Sequence of chain 1.A:
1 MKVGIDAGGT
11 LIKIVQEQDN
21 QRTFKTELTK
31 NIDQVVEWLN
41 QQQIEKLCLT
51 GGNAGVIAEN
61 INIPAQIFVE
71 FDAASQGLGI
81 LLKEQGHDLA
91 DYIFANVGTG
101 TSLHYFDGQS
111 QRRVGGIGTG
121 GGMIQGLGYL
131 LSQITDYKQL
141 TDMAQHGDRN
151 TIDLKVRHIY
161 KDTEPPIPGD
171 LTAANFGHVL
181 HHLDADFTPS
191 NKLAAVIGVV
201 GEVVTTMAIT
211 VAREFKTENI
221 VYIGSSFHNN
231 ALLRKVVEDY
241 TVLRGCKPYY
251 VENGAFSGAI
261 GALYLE

This protein binds this small molecule.
Small molecule (SMILES): CC(C)(C)[C@@H](O)C(=O)NCCC(=O)NCc1ccc2c(c1)OCO2

Sequence of chain 1.B:
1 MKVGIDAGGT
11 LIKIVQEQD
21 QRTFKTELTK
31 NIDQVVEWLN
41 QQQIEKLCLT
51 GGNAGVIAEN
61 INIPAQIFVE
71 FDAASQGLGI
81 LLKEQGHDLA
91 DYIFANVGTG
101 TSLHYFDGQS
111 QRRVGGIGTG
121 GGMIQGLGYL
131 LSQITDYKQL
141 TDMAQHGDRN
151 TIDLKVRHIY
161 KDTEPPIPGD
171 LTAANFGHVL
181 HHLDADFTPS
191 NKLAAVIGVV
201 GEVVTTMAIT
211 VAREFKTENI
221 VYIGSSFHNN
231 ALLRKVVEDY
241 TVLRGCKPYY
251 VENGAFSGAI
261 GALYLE

Binding-site contacts:
Ligand atom O23 contacts residue THR101 of chain 1.A at 3.5 Å (h-bond).
Ligand atom C13 contacts residue TYR240 of chain 1.B at 3.8 Å (hydrophobic).
Ligand atom C09 contacts residue ARG113 of chain 1.A at 3.8 Å.
Ligand atom C16 contacts residue GLU202 of chain 1.B at 3.6 Å.
Ligand atom C10 contacts residue GLY116 of chain 1.A at 3.8 Å.
Ligand atom C19 contacts residue THR172 of chain 1.B at 3.8 Å.
Ligand atom C15 contacts residue GLU202 of chain 1.B at 3.6 Å.
Ligand atom C04 contacts residue PHE71 of chain 1.A at 3.6 Å (hydrophobic).
Ligand atom C02 contacts residue GLU70 of chain 1.A at 3.7 Å.
Ligand atom O24 contacts residue ATP1 of chain 1.E at 3.0 Å (h-bond).
Ligand atom O22 contacts residue ARG113 of chain 1.A at 3.0 Å (salt-bridge).
Ligand atom C10 contacts residue ARG113 of chain 1.A at 3.8 Å.
Ligand atom C17 contacts residue THR172 of chain 1.B at 3.7 Å.
Ligand atom O18 contacts residue THR172 of chain 1.B at 3.2 Å (h-bond).
Ligand atom O22 contacts residue GLY116 of chain 1.A at 3.3 Å.
Ligand atom C05 contacts residue ATP1 of chain 1.E at 3.7 Å.
Ligand atom C12 contacts residue GLY116 of chain 1.A at 3.5 Å.
Ligand atom C09 contacts residue THR172 of chain 1.B at 3.3 Å.
Ligand atom N07 contacts residue ALA173 of chain 1.B at 3.2 Å (h-bond).
Ligand atom C19 contacts residue GLU202 of chain 1.B at 3.5 Å.
Ligand atom O24 contacts residue GLY100 of chain 1.A at 3.2 Å.
Ligand atom O20 contacts residue TYR240 of chain 1.B at 3.2 Å.
Ligand atom C14 contacts residue TYR240 of chain 1.B at 3.5 Å (hydrophobic).
Ligand atom C08 contacts residue ILE117 of chain 1.A at 3.3 Å (hydrophobic).
Ligand atom O20 contacts residue GLU202 of chain 1.B at 3.5 Å.
Ligand atom C15 contacts residue TYR240 of chain 1.B at 3.4 Å (hydrophobic).
Ligand atom N11 contacts residue THR172 of chain 1.B at 2.9 Å (h-bond).
Ligand atom C25 contacts residue VAL156 of chain 1.B at 3.7 Å (hydrophobic).
Ligand atom C21 contacts residue THR172 of chain 1.B at 3.4 Å.
Ligand atom C02 contacts residue ATP1 of chain 1.E at 3.5 Å.
Ligand atom C08 contacts residue THR101 of chain 1.A at 3.7 Å.
Ligand atom C16 contacts residue TYR240 of chain 1.B at 3.3 Å (hydrophobic).
Ligand atom C17 contacts residue TYR240 of chain 1.B at 3.7 Å (hydrophobic).
Ligand atom O18 contacts residue LEU171 of chain 1.B at 3.7 Å.
Ligand atom O23 contacts residue SER102 of chain 1.A at 3.4 Å.
Ligand atom C08 contacts residue ALA173 of chain 1.B at 3.4 Å (hydrophobic).
Ligand atom C10 contacts residue THR172 of chain 1.B at 3.5 Å.
Ligand atom O22 contacts residue ILE117 of chain 1.A at 3.7 Å.
Ligand atom O23 contacts residue ARG113 of chain 1.A at 2.9 Å (salt-bridge).
Ligand atom C14 contacts residue THR206 of chain 1.B at 3.5 Å.